Binding-site contacts:
Ligand atom C1 contacts residue GLY216 of chain 24.E at 4.3 Å.
Ligand atom C2 contacts residue ASN237 of chain 24.E at 2.6 Å.
Ligand atom C2 contacts residue GLY216 of chain 24.E at 3.9 Å.
Ligand atom C4 contacts residue ASN237 of chain 24.E at 4.3 Å.
Ligand atom C3 contacts residue ASN237 of chain 24.E at 3.9 Å.
Ligand atom C8 contacts residue LYS217 of chain 24.E at 3.9 Å.
Ligand atom C7 contacts residue ASN218 of chain 24.E at 3.4 Å.
Ligand atom C7 contacts residue NAG1 of chain 24.I at 4.4 Å.
Ligand atom O6 contacts residue ASN237 of chain 24.E at 4.4 Å.
Ligand atom O7 contacts residue ASN237 of chain 24.E at 3.8 Å.
Ligand atom O7 contacts residue GLY216 of chain 24.E at 3.9 Å.
Ligand atom C8 contacts residue GLY216 of chain 24.E at 2.1 Å.
Ligand atom C1 contacts residue ASN237 of chain 24.E at 1.4 Å.
Ligand atom N2 contacts residue GLY216 of chain 24.E at 2.6 Å (h-bond).
Ligand atom C7 contacts residue GLY216 of chain 24.E at 2.7 Å.
Ligand atom O7 contacts residue NAG1 of chain 24.I at 3.7 Å.
Ligand atom C5 contacts residue ASN237 of chain 24.E at 3.6 Å.
Ligand atom C8 contacts residue NAG1 of chain 24.I at 4.3 Å.
Ligand atom N2 contacts residue ASN237 of chain 24.E at 3.1 Å (h-bond).
Ligand atom C8 contacts residue ASN218 of chain 24.E at 2.8 Å.
Ligand atom N2 contacts residue ASN218 of chain 24.E at 4.4 Å.
Ligand atom C7 contacts residue ASN237 of chain 24.E at 3.7 Å.
Ligand atom O7 contacts residue ASN218 of chain 24.E at 3.5 Å (h-bond).
Ligand atom O5 contacts residue ASN237 of chain 24.E at 2.3 Å (h-bond).

This protein binds this small molecule.
Small molecule (SMILES): CC(=O)N[C@H]1[C@H](O[C@H]2[C@H](O)[C@@H](NC(C)=O)CO[C@@H]2CO)O[C@H](CO)[C@@H](O[C@@H]2O[C@H](CO)[C@@H](O)[C@H](O)[C@@H]2O)[C@@H]1O

Sequence of chain 24.E:
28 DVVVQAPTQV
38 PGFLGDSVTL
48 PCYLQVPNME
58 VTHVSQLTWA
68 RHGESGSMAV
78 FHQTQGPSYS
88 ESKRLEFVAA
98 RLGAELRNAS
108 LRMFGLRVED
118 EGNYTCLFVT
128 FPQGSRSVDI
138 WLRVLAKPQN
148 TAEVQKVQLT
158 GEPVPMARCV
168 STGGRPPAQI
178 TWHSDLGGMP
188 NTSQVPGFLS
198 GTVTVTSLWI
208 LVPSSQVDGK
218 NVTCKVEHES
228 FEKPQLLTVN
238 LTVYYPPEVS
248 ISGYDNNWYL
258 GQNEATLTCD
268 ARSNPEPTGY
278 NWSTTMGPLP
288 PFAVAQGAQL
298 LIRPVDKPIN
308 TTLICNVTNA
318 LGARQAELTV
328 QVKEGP